Sequence of chain 1.C:
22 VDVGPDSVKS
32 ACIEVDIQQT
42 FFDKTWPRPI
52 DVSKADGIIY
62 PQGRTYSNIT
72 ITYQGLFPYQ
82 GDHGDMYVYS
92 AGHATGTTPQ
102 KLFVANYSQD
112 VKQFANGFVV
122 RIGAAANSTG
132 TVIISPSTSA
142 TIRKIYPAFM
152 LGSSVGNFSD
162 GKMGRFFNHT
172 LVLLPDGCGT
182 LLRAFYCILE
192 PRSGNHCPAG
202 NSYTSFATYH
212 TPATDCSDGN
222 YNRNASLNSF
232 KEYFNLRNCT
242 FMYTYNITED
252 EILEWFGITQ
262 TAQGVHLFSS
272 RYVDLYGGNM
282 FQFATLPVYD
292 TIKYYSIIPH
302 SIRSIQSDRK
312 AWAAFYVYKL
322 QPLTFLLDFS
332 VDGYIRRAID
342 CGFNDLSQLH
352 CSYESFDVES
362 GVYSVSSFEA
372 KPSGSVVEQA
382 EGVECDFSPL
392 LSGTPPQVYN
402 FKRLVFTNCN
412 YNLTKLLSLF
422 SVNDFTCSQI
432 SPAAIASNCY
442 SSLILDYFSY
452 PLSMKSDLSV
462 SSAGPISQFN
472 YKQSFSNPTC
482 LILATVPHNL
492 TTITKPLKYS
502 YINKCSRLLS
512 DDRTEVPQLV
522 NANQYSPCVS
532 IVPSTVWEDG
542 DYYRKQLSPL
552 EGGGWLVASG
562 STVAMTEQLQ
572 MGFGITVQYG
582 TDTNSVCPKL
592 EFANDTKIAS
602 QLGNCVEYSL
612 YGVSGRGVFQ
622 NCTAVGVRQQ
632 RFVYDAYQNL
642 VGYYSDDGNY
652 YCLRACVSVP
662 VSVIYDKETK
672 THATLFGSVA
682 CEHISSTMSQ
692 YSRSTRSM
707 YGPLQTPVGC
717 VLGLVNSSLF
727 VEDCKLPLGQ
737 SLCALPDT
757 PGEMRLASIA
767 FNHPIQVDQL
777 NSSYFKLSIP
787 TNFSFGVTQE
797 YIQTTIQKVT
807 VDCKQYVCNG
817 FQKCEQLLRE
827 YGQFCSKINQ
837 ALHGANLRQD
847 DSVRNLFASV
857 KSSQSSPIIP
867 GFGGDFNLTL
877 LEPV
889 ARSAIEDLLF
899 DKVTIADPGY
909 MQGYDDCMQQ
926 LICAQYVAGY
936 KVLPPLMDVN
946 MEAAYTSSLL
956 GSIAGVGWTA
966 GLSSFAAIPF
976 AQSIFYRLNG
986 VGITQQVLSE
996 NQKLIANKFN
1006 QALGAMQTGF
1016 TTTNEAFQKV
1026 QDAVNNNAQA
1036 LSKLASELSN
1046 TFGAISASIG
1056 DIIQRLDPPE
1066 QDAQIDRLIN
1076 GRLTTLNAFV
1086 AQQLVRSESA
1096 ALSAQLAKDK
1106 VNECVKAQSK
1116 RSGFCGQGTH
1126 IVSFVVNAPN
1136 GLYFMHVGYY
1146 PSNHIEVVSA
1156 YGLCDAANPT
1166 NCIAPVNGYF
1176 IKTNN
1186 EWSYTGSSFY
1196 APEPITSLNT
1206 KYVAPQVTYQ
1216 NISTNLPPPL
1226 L

A protein and the small-molecule ligand that binds it are described below.
Small molecule (SMILES): CC(=O)N[C@@H]1[C@@H](O)[C@H](O)[C@@H](CO)O[C@H]1O

Binding-site contacts:
Ligand atom C8 contacts residue ASN69 of chain 1.C at 4.4 Å.
Ligand atom O7 contacts residue ASN69 of chain 1.C at 3.2 Å (h-bond).
Ligand atom N2 contacts residue ASN69 of chain 1.C at 2.9 Å (h-bond).
Ligand atom O5 contacts residue ASN69 of chain 1.C at 2.4 Å (h-bond).
Ligand atom C1 contacts residue ASN69 of chain 1.C at 1.4 Å.
Ligand atom C3 contacts residue ASN69 of chain 1.C at 3.8 Å.
Ligand atom C8 contacts residue VAL332 of chain 1.C at 4.4 Å (hydrophobic).
Ligand atom C7 contacts residue ASN69 of chain 1.C at 3.2 Å.
Ligand atom C5 contacts residue ASN69 of chain 1.C at 3.7 Å.
Ligand atom C2 contacts residue ASN69 of chain 1.C at 2.5 Å.
Ligand atom C4 contacts residue ASN69 of chain 1.C at 4.2 Å.